Sequence of chain 1.B:
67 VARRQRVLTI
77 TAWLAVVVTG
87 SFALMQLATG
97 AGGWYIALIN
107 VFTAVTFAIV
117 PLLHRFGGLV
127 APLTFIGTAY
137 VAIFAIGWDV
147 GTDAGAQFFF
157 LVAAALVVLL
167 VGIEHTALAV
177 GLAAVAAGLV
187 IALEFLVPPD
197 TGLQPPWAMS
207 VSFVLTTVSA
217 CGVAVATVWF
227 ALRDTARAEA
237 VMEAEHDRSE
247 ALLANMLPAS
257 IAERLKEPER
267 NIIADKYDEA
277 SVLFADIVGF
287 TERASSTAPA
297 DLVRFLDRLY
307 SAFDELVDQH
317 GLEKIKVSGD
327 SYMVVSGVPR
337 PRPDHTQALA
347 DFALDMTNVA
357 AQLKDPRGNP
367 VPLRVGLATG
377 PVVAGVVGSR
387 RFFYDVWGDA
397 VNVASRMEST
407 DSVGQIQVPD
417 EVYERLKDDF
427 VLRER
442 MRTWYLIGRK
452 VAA

A small-molecule ligand and the protein it binds are described below.
Small molecule (SMILES): CNc1ccccc1C(=O)O[C@H]1[C@@H](O)[C@H](n2cnc3c(=O)[nH]c(N)nc32)O[C@@H]1CO[P](=O)(O)O[P](=O)(O)OP(=O)(O)O

Binding-site contacts:
Ligand atom O2A contacts residue MN1 of chain 1.H at 1.9 Å.
Ligand atom N1 contacts residue LYS322 of chain 1.B at 3.1 Å (salt-bridge).
Ligand atom O3G contacts residue MN1 of chain 1.G at 2.6 Å.
Ligand atom O6 contacts residue LYS322 of chain 1.B at 3.6 Å.
Ligand atom O3G contacts residue ASP282 of chain 1.A at 3.3 Å (salt-bridge).
Ligand atom C2 contacts residue VAL392 of chain 1.B at 3.5 Å (hydrophobic).
Ligand atom O2G contacts residue ASP282 of chain 1.A at 3.5 Å (salt-bridge).
Ligand atom CA3 contacts residue TRP393 of chain 1.B at 3.6 Å (hydrophobic).
Ligand atom O4' contacts residue ASP326 of chain 1.A at 3.6 Å (salt-bridge).
Ligand atom C3' contacts residue ASN398 of chain 1.B at 3.7 Å.
Ligand atom N2 contacts residue VAL392 of chain 1.B at 2.2 Å (h-bond).
Ligand atom O1B contacts residue MN1 of chain 1.G at 2.6 Å.
Ligand atom PA contacts residue ASP326 of chain 1.A at 3.7 Å.
Ligand atom PA contacts residue MN1 of chain 1.H at 3.3 Å.
Ligand atom CA2 contacts residue PHE286 of chain 1.A at 3.7 Å (hydrophobic).
Ligand atom CA contacts residue PHE286 of chain 1.A at 3.6 Å (hydrophobic).
Ligand atom CA1 contacts residue PHE286 of chain 1.A at 3.7 Å (hydrophobic).
Ligand atom O3G contacts residue ARG370 of chain 1.A at 3.2 Å (salt-bridge).
Ligand atom C2' contacts residue ASN398 of chain 1.B at 3.4 Å.
Ligand atom C5' contacts residue ASP326 of chain 1.A at 3.8 Å.
Ligand atom O2B contacts residue MN1 of chain 1.G at 3.7 Å.
Ligand atom O3B contacts residue MN1 of chain 1.G at 1.6 Å.
Ligand atom PG contacts residue MN1 of chain 1.G at 2.6 Å.
Ligand atom PG contacts residue ARG370 of chain 1.A at 3.5 Å.
Ligand atom PB contacts residue ASP326 of chain 1.A at 3.7 Å.
Ligand atom O3G contacts residue MN1 of chain 1.H at 3.7 Å.
Ligand atom OA contacts residue ASN398 of chain 1.B at 2.9 Å (h-bond).
Ligand atom PB contacts residue MN1 of chain 1.G at 2.5 Å.
Ligand atom O2G contacts residue ILE283 of chain 1.A at 3.0 Å (h-bond).
Ligand atom O3' contacts residue PHE286 of chain 1.A at 3.6 Å.
Ligand atom O2G contacts residue ARG370 of chain 1.A at 2.6 Å (salt-bridge).
Ligand atom CA2 contacts residue TRP393 of chain 1.B at 3.4 Å (hydrophobic).
Ligand atom O1A contacts residue MN1 of chain 1.G at 3.5 Å.
Ligand atom O2B contacts residue THR287 of chain 1.A at 3.1 Å.
Ligand atom O3B contacts residue ASP282 of chain 1.A at 3.6 Å.
Ligand atom O3B contacts residue ILE283 of chain 1.A at 3.7 Å.
Ligand atom O2' contacts residue ASN398 of chain 1.B at 3.4 Å (h-bond).
Ligand atom O2G contacts residue MN1 of chain 1.G at 2.5 Å.
Ligand atom O3B contacts residue ASP326 of chain 1.A at 2.5 Å (salt-bridge).
Ligand atom O2A contacts residue ASP326 of chain 1.A at 2.7 Å (salt-bridge).

Sequence of chain 1.A:
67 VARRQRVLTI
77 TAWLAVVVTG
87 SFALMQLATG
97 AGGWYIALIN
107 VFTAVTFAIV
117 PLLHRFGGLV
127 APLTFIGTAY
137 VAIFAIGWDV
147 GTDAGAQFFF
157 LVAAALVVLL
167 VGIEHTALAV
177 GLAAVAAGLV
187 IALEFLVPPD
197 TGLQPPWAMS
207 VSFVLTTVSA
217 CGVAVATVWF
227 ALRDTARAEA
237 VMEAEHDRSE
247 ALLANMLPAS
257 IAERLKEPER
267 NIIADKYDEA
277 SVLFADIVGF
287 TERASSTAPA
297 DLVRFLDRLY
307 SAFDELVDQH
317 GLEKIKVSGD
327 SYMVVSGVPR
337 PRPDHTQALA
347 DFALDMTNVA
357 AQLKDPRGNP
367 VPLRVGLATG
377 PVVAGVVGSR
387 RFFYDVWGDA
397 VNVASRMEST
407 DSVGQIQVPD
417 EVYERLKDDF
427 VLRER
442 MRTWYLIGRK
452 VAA